This protein binds this small molecule.
Small molecule (SMILES): N[C@@H](CSOO)C(=O)O

Sequence of chain 1.A:
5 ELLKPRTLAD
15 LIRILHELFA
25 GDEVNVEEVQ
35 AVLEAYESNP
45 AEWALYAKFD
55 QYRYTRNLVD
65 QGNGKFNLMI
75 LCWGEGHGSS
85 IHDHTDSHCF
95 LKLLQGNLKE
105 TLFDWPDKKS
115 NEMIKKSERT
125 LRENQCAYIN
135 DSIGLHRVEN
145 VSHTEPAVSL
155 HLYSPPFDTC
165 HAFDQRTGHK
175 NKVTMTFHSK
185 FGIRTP

Binding-site contacts:
Ligand atom CB contacts residue HIS155 of chain 1.A at 3.8 Å.
Ligand atom OD contacts residue TYR157 of chain 1.A at 2.4 Å (h-bond).
Ligand atom CB contacts residue LEU75 of chain 1.A at 4.0 Å (hydrophobic).
Ligand atom OD contacts residue FE21 of chain 1.B at 2.0 Å.
Ligand atom OE contacts residue LEU95 of chain 1.A at 3.1 Å.
Ligand atom O contacts residue ARG60 of chain 1.A at 3.0 Å (salt-bridge).
Ligand atom SG contacts residue VAL142 of chain 1.A at 3.6 Å.
Ligand atom N contacts residue HIS86 of chain 1.A at 2.9 Å (h-bond).
Ligand atom OD contacts residue HIS88 of chain 1.A at 3.5 Å (h-bond).
Ligand atom SG contacts residue TYR157 of chain 1.A at 3.9 Å.
Ligand atom N contacts residue HIS88 of chain 1.A at 3.4 Å (h-bond).
Ligand atom SG contacts residue HIS140 of chain 1.A at 3.3 Å (h-bond).
Ligand atom OXT contacts residue ARG60 of chain 1.A at 3.6 Å (salt-bridge).
Ligand atom N contacts residue TYR157 of chain 1.A at 3.0 Å (h-bond).
Ligand atom SG contacts residue HIS155 of chain 1.A at 3.7 Å.
Ligand atom OD contacts residue HIS140 of chain 1.A at 3.5 Å (h-bond).
Ligand atom CA contacts residue TYR157 of chain 1.A at 3.6 Å (hydrophobic).
Ligand atom CA contacts residue HIS86 of chain 1.A at 3.2 Å.
Ligand atom O contacts residue LEU75 of chain 1.A at 3.9 Å.
Ligand atom O contacts residue TYR58 of chain 1.A at 3.3 Å (h-bond).
Ligand atom OE contacts residue TYR157 of chain 1.A at 2.9 Å (h-bond).
Ligand atom N contacts residue FE21 of chain 1.B at 2.4 Å.
Ligand atom C contacts residue ARG60 of chain 1.A at 3.8 Å.
Ligand atom OD contacts residue CYS93 of chain 1.A at 3.7 Å.
Ligand atom OE contacts residue CYS93 of chain 1.A at 3.2 Å (h-bond).
Ligand atom OD contacts residue HIS86 of chain 1.A at 3.8 Å.
Ligand atom OXT contacts residue TYR157 of chain 1.A at 2.8 Å (h-bond).
Ligand atom CB contacts residue FE21 of chain 1.B at 3.1 Å.
Ligand atom OE contacts residue HIS155 of chain 1.A at 3.1 Å (h-bond).
Ligand atom C contacts residue MET179 of chain 1.A at 3.7 Å (hydrophobic).
Ligand atom OE contacts residue HIS140 of chain 1.A at 3.6 Å.
Ligand atom O contacts residue MET179 of chain 1.A at 3.0 Å.
Ligand atom OE contacts residue FE21 of chain 1.B at 3.3 Å.
Ligand atom SG contacts residue FE21 of chain 1.B at 2.3 Å.
Ligand atom OD contacts residue HIS155 of chain 1.A at 3.6 Å (h-bond).
Ligand atom CB contacts residue TYR157 of chain 1.A at 3.5 Å (hydrophobic).
Ligand atom CA contacts residue FE21 of chain 1.B at 3.1 Å.
Ligand atom SG contacts residue HIS86 of chain 1.A at 3.5 Å (h-bond).
Ligand atom C contacts residue TYR157 of chain 1.A at 3.6 Å (hydrophobic).
Ligand atom CB contacts residue HIS86 of chain 1.A at 3.8 Å.